Binding-site contacts:
Ligand atom C8 contacts residue GLU76 of chain 1.I at 4.0 Å.
Ligand atom C6 contacts residue ASN111 of chain 1.I at 4.1 Å.
Ligand atom C4 contacts residue ASN111 of chain 1.I at 4.1 Å.
Ligand atom C5 contacts residue ASN111 of chain 1.I at 3.3 Å.
Ligand atom O5 contacts residue ASN111 of chain 1.I at 2.0 Å (h-bond).
Ligand atom N2 contacts residue ASN111 of chain 1.I at 3.4 Å (h-bond).
Ligand atom C3 contacts residue ASN111 of chain 1.I at 3.9 Å.
Ligand atom C2 contacts residue ASN111 of chain 1.I at 2.7 Å.
Ligand atom C1 contacts residue ASN111 of chain 1.I at 1.4 Å.

This protein binds this small molecule.
Small molecule (SMILES): CC(=O)N[C@@H]1[C@@H](O)[C@H](O)[C@@H](CO)O[C@H]1O

Sequence of chain 1.I:
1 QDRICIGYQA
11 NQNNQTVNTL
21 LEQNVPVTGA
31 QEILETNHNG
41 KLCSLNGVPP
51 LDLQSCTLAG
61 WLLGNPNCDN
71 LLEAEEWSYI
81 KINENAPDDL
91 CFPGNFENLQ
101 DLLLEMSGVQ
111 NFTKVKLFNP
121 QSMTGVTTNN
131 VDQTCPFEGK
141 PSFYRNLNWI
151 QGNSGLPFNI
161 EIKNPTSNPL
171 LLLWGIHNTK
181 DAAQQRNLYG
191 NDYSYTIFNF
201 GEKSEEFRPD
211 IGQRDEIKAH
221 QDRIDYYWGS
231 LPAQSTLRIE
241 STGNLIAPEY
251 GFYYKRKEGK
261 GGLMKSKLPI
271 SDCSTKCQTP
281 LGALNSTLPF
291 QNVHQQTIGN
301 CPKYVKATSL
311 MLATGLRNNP